Sequence of chain 1.F:
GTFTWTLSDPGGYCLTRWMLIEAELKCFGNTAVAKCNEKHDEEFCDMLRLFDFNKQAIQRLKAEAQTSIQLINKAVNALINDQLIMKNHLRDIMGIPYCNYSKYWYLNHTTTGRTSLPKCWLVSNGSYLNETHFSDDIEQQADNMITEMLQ

Sequence of chain 1.L:
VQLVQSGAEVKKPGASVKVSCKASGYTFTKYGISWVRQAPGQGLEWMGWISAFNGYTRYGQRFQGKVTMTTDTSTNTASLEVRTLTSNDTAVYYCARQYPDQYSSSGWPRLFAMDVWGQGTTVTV

This protein binds this small molecule.
Small molecule (SMILES): CC(=O)N[C@H]1[C@H](O[C@H]2[C@H](O)[C@@H](NC(C)=O)CO[C@@H]2CO[C@@H]2O[C@@H](C)[C@@H](O)[C@@H](O)[C@@H]2O)O[C@H](CO)[C@@H](O[C@@H]2O[C@H](CO[C@H]3O[C@H](CO)[C@@H](O)[C@H](O)[C@@H]3O)[C@@H](O)[C@H](O[C@H]3O[C@H](CO)[C@@H](O)[C@H](O)[C@@H]3O)[C@@H]2O)[C@@H]1O

Binding-site contacts:
Ligand atom O6 contacts residue TYR57 of chain 1.L at 3.5 Å.
Ligand atom O7 contacts residue TRP127 of chain 1.F at 4.4 Å.
Ligand atom O5 contacts residue TYR57 of chain 1.L at 3.8 Å.
Ligand atom C2 contacts residue ASN136 of chain 1.F at 2.5 Å.
Ligand atom C6 contacts residue TYR57 of chain 1.L at 3.8 Å (hydrophobic).
Ligand atom C1 contacts residue ASN55 of chain 1.L at 4.3 Å.
Ligand atom C5 contacts residue ASN136 of chain 1.F at 3.6 Å.
Ligand atom C8 contacts residue ASN55 of chain 1.L at 3.3 Å.
Ligand atom C2 contacts residue GLU137 of chain 1.F at 4.5 Å.
Ligand atom C1 contacts residue ASN136 of chain 1.F at 1.4 Å.
Ligand atom C7 contacts residue ASN55 of chain 1.L at 4.1 Å.
Ligand atom C3 contacts residue ASN136 of chain 1.F at 3.8 Å.
Ligand atom C7 contacts residue ASN136 of chain 1.F at 2.9 Å.
Ligand atom C7 contacts residue GLU137 of chain 1.F at 4.0 Å.
Ligand atom O6 contacts residue GLY56 of chain 1.L at 3.6 Å.
Ligand atom O5 contacts residue GLY56 of chain 1.L at 3.8 Å.
Ligand atom N2 contacts residue ASN136 of chain 1.F at 2.3 Å (h-bond).
Ligand atom O2 contacts residue TYR57 of chain 1.L at 3.5 Å.
Ligand atom C4 contacts residue ASN136 of chain 1.F at 4.3 Å.
Ligand atom N2 contacts residue GLU137 of chain 1.F at 3.5 Å (salt-bridge).
Ligand atom O5 contacts residue ASN55 of chain 1.L at 4.1 Å.
Ligand atom O2 contacts residue THR58 of chain 1.L at 4.0 Å.
Ligand atom C6 contacts residue GLY56 of chain 1.L at 3.9 Å.
Ligand atom C8 contacts residue ASN136 of chain 1.F at 4.0 Å.
Ligand atom C1 contacts residue GLY56 of chain 1.L at 4.2 Å.
Ligand atom O5 contacts residue ASN136 of chain 1.F at 2.4 Å (h-bond).
Ligand atom O7 contacts residue ASN136 of chain 1.F at 3.2 Å (h-bond).
Ligand atom O7 contacts residue GLU137 of chain 1.F at 3.6 Å.
Ligand atom C6 contacts residue ASN55 of chain 1.L at 3.5 Å.
Ligand atom O2 contacts residue GLY56 of chain 1.L at 4.4 Å.
Ligand atom C5 contacts residue ASN55 of chain 1.L at 4.2 Å.
Ligand atom C1 contacts residue TYR57 of chain 1.L at 4.3 Å (hydrophobic).
Ligand atom C1 contacts residue GLU137 of chain 1.F at 4.2 Å.